Binding-site contacts:
Ligand atom O4 contacts residue PRO121 of chain 1.C at 2.9 Å (h-bond).
Ligand atom PA contacts residue VAL163 of chain 1.C at 3.7 Å.
Ligand atom O1A contacts residue VAL163 of chain 1.C at 2.5 Å (h-bond).
Ligand atom O4 contacts residue ASP123 of chain 1.C at 3.0 Å (salt-bridge).
Ligand atom O3' contacts residue ARG91 of chain 1.C at 3.7 Å.
Ligand atom N3 contacts residue ARG120 of chain 1.C at 4.0 Å.
Ligand atom O6' contacts residue PRO121 of chain 1.C at 3.3 Å (h-bond).
Ligand atom O4 contacts residue VAL122 of chain 1.C at 2.9 Å.
Ligand atom O1A contacts residue SER162 of chain 1.C at 3.2 Å.
Ligand atom O2A contacts residue SER162 of chain 1.C at 3.5 Å (h-bond).
Ligand atom C5 contacts residue PRO121 of chain 1.C at 3.6 Å (hydrophobic).
Ligand atom O2 contacts residue ASP123 of chain 1.C at 3.3 Å (salt-bridge).
Ligand atom C3' contacts residue EDO1 of chain 1.OA at 3.5 Å.
Ligand atom C2 contacts residue ASP123 of chain 1.C at 3.3 Å.
Ligand atom C5 contacts residue LEU124 of chain 1.C at 3.7 Å (hydrophobic).
Ligand atom C4 contacts residue ASP123 of chain 1.C at 3.4 Å.
Ligand atom N1 contacts residue LEU124 of chain 1.C at 3.8 Å.
Ligand atom O4 contacts residue LEU124 of chain 1.C at 2.7 Å (h-bond).
Ligand atom O2B contacts residue VAL163 of chain 1.C at 3.6 Å.
Ligand atom O3' contacts residue EDO1 of chain 1.OA at 3.6 Å.
Ligand atom O4 contacts residue HIS125 of chain 1.C at 3.7 Å.
Ligand atom O4' contacts residue EDO1 of chain 1.OA at 3.2 Å (h-bond).
Ligand atom O2A contacts residue EDO1 of chain 1.OA at 3.6 Å.
Ligand atom C6 contacts residue SER162 of chain 1.C at 3.5 Å.
Ligand atom C4 contacts residue LEU124 of chain 1.C at 3.4 Å (hydrophobic).
Ligand atom N3 contacts residue PRO121 of chain 1.C at 3.4 Å (h-bond).
Ligand atom O5C contacts residue SER162 of chain 1.C at 4.0 Å.
Ligand atom C5C contacts residue VAL161 of chain 1.C at 3.7 Å (hydrophobic).
Ligand atom C2 contacts residue LEU124 of chain 1.C at 3.9 Å (hydrophobic).
Ligand atom C5C contacts residue SER162 of chain 1.C at 3.7 Å.
Ligand atom N3 contacts residue LEU124 of chain 1.C at 3.5 Å.
Ligand atom C4 contacts residue VAL122 of chain 1.C at 4.0 Å (hydrophobic).
Ligand atom C4 contacts residue PRO121 of chain 1.C at 3.0 Å (hydrophobic).
Ligand atom PA contacts residue SER162 of chain 1.C at 3.9 Å.
Ligand atom O2A contacts residue VAL163 of chain 1.C at 3.8 Å.
Ligand atom C5 contacts residue SER162 of chain 1.C at 3.6 Å.
Ligand atom N3 contacts residue ASP123 of chain 1.C at 2.5 Å (salt-bridge).
Ligand atom O2A contacts residue GLY164 of chain 1.C at 3.1 Å (h-bond).
Ligand atom O1A contacts residue GLY164 of chain 1.C at 3.8 Å.
Ligand atom C6 contacts residue LEU124 of chain 1.C at 3.6 Å (hydrophobic).

Sequence of chain 1.C:
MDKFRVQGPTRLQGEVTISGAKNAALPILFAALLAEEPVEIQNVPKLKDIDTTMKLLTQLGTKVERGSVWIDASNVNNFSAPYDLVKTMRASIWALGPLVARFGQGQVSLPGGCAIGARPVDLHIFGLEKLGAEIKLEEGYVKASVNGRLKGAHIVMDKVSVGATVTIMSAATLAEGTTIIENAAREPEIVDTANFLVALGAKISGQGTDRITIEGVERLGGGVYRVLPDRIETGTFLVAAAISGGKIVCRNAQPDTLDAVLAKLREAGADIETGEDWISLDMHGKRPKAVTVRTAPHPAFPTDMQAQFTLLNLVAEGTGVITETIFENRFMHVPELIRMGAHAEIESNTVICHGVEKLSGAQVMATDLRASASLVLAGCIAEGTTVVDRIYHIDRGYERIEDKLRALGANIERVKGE

The small molecule below binds the protein below.
Small molecule (SMILES): O=c1ccn([C@@H]2O[C@H](CO[P](=O)(O)O[P](=O)(O)O[C@H]3O[C@H](CO)[C@@H](O)[C@H](O)[C@H]3O)[C@@H](O)[C@H]2O)c(=O)[nH]1